Binding-site contacts:
Ligand atom C2 contacts residue ASP124 of chain 1.A at 3.5 Å.
Ligand atom N1 contacts residue ASP308 of chain 1.A at 2.9 Å (salt-bridge).
Ligand atom C3 contacts residue THR311 of chain 1.A at 4.0 Å.
Ligand atom N contacts residue SER127 of chain 1.A at 3.8 Å.
Ligand atom C contacts residue PHE283 of chain 1.A at 4.1 Å (hydrophobic).
Ligand atom C8 contacts residue THR311 of chain 1.A at 3.4 Å.
Ligand atom C contacts residue ILE306 of chain 1.A at 3.9 Å (hydrophobic).
Ligand atom C6 contacts residue GLY169 of chain 1.A at 3.7 Å.
Ligand atom N1 contacts residue THR311 of chain 1.A at 4.1 Å.
Ligand atom C contacts residue GLY126 of chain 1.A at 4.0 Å.
Ligand atom C2 contacts residue GLY126 of chain 1.A at 3.8 Å.
Ligand atom C8 contacts residue ZSS1 of chain 1.F at 3.4 Å.
Ligand atom C1 contacts residue ASP308 of chain 1.A at 3.2 Å.
Ligand atom C5 contacts residue ILE389 of chain 1.A at 4.1 Å (hydrophobic).
Ligand atom N contacts residue ZSS1 of chain 1.G at 3.5 Å.
Ligand atom N1 contacts residue GLY310 of chain 1.A at 4.1 Å.
Ligand atom C1 contacts residue THR311 of chain 1.A at 3.7 Å.
Ligand atom N contacts residue GLY126 of chain 1.A at 3.8 Å.
Ligand atom C2 contacts residue ZSS1 of chain 1.G at 3.9 Å.
Ligand atom CL contacts residue GLY169 of chain 1.A at 3.2 Å.
Ligand atom N1 contacts residue ASP124 of chain 1.A at 2.9 Å (salt-bridge).
Ligand atom C2 contacts residue ASP308 of chain 1.A at 3.8 Å.
Ligand atom S contacts residue ZSS1 of chain 1.F at 3.9 Å.
Ligand atom C7 contacts residue ILE393 of chain 1.A at 3.7 Å (hydrophobic).
Ligand atom S contacts residue ZSS1 of chain 1.G at 4.2 Å.
Ligand atom C8 contacts residue ILE393 of chain 1.A at 3.5 Å (hydrophobic).
Ligand atom C6 contacts residue ASP170 of chain 1.A at 4.1 Å.
Ligand atom C5 contacts residue GLY169 of chain 1.A at 3.4 Å.
Ligand atom N contacts residue ASP124 of chain 1.A at 2.6 Å (salt-bridge).
Ligand atom C4 contacts residue GLY169 of chain 1.A at 3.8 Å.
Ligand atom C contacts residue ASP308 of chain 1.A at 3.4 Å.
Ligand atom N contacts residue TYR168 of chain 1.A at 3.2 Å.
Ligand atom C1 contacts residue ZSS1 of chain 1.F at 4.1 Å.
Ligand atom CL contacts residue ILE389 of chain 1.A at 3.8 Å.
Ligand atom C6 contacts residue ILE389 of chain 1.A at 4.1 Å (hydrophobic).
Ligand atom N1 contacts residue GLY126 of chain 1.A at 3.6 Å.
Ligand atom C3 contacts residue ILE393 of chain 1.A at 3.9 Å (hydrophobic).
Ligand atom C3 contacts residue ZSS1 of chain 1.F at 4.1 Å.
Ligand atom N contacts residue ZSS1 of chain 1.F at 3.7 Å.
Ligand atom C2 contacts residue ZSS1 of chain 1.F at 4.1 Å.

Sequence of chain 1.A:
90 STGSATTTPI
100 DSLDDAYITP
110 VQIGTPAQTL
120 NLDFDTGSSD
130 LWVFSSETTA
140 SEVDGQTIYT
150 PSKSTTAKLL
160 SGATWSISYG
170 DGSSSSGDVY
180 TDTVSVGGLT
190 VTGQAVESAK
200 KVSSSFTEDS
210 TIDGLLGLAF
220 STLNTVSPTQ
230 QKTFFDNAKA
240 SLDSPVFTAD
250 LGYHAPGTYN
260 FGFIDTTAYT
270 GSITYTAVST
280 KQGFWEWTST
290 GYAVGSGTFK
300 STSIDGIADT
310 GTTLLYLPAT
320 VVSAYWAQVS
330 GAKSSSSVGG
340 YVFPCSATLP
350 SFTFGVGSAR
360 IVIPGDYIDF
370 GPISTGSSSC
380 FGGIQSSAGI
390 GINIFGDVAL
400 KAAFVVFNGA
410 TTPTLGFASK

The protein below binds the small molecule below.
Small molecule (SMILES): [H]/N=C(/N)S[C@H](C)c1ccc(Cl)cc1